The small molecule below binds the protein below.
Small molecule (SMILES): CSCC[C@H](NC(=O)[C@H](Cc1ccccc1)NC(=O)[C@H]1CCCN1C(=O)[C@@H](N)CCCN=C(N)N)C(=O)NCC(=O)N[C@@H](C=O)[C@@H](C)O

Binding-site contacts:
Ligand atom NH2 contacts residue THR602 of chain 41.O at 4.4 Å.
Ligand atom C contacts residue PRO48 of chain 41.O at 3.9 Å (hydrophobic).
Ligand atom CD2 contacts residue TYR38 of chain 41.N at 3.8 Å (hydrophobic).
Ligand atom CD2 contacts residue VAL56 of chain 41.O at 3.8 Å (hydrophobic).
Ligand atom CB contacts residue PRO48 of chain 41.O at 3.9 Å (hydrophobic).
Ligand atom CG contacts residue TYR38 of chain 41.N at 3.7 Å (hydrophobic).
Ligand atom CA contacts residue PRO48 of chain 41.O at 4.2 Å (hydrophobic).
Ligand atom CE2 contacts residue ASP55 of chain 41.O at 3.6 Å.
Ligand atom O contacts residue VAL50 of chain 41.O at 3.7 Å.
Ligand atom O contacts residue PRO48 of chain 41.O at 3.4 Å.
Ligand atom CB contacts residue ALA34 of chain 41.N at 4.3 Å (hydrophobic).
Ligand atom N contacts residue VAL50 of chain 41.O at 3.6 Å (h-bond).
Ligand atom CD2 contacts residue ASP55 of chain 41.O at 3.8 Å.
Ligand atom C contacts residue VAL50 of chain 41.O at 3.6 Å (hydrophobic).
Ligand atom O contacts residue ALA34 of chain 41.N at 4.1 Å.
Ligand atom OG1 contacts residue THR49 of chain 41.O at 4.2 Å.
Ligand atom CA contacts residue PRO52 of chain 41.O at 4.1 Å (hydrophobic).
Ligand atom CB contacts residue PRO52 of chain 41.O at 3.8 Å (hydrophobic).
Ligand atom OG1 contacts residue PRO48 of chain 41.O at 3.1 Å.
Ligand atom O contacts residue THR49 of chain 41.O at 4.2 Å.
Ligand atom CA contacts residue VAL50 of chain 41.O at 3.0 Å (hydrophobic).
Ligand atom NH1 contacts residue GLY27 of chain 41.N at 4.4 Å.
Ligand atom CZ contacts residue PHE31 of chain 41.N at 4.2 Å (hydrophobic).
Ligand atom N contacts residue PRO52 of chain 41.O at 4.0 Å.
Ligand atom CA contacts residue ALA51 of chain 41.O at 4.4 Å (hydrophobic).
Ligand atom NH1 contacts residue PHE31 of chain 41.N at 3.0 Å.
Ligand atom CZ contacts residue PHE31 of chain 41.N at 4.3 Å (hydrophobic).
Ligand atom CD1 contacts residue TYR38 of chain 41.N at 4.4 Å (hydrophobic).
Ligand atom CB contacts residue TYR38 of chain 41.N at 3.6 Å (hydrophobic).
Ligand atom O contacts residue PRO52 of chain 41.O at 4.0 Å.
Ligand atom NH1 contacts residue MET606 of chain 41.O at 4.0 Å.
Ligand atom CB contacts residue THR49 of chain 41.O at 4.0 Å.
Ligand atom CE2 contacts residue THR599 of chain 41.O at 4.2 Å.
Ligand atom CD2 contacts residue HIS54 of chain 41.O at 4.4 Å.
Ligand atom CD1 contacts residue ALA34 of chain 41.N at 4.3 Å (hydrophobic).
Ligand atom O contacts residue GLY17 of chain 41.O at 4.0 Å.
Ligand atom C contacts residue PRO52 of chain 41.O at 4.2 Å (hydrophobic).
Ligand atom CB contacts residue VAL56 of chain 41.O at 4.2 Å (hydrophobic).
Ligand atom NH2 contacts residue MET606 of chain 41.O at 4.2 Å.
Ligand atom N contacts residue VAL50 of chain 41.O at 4.2 Å.

Sequence of chain 41.O:
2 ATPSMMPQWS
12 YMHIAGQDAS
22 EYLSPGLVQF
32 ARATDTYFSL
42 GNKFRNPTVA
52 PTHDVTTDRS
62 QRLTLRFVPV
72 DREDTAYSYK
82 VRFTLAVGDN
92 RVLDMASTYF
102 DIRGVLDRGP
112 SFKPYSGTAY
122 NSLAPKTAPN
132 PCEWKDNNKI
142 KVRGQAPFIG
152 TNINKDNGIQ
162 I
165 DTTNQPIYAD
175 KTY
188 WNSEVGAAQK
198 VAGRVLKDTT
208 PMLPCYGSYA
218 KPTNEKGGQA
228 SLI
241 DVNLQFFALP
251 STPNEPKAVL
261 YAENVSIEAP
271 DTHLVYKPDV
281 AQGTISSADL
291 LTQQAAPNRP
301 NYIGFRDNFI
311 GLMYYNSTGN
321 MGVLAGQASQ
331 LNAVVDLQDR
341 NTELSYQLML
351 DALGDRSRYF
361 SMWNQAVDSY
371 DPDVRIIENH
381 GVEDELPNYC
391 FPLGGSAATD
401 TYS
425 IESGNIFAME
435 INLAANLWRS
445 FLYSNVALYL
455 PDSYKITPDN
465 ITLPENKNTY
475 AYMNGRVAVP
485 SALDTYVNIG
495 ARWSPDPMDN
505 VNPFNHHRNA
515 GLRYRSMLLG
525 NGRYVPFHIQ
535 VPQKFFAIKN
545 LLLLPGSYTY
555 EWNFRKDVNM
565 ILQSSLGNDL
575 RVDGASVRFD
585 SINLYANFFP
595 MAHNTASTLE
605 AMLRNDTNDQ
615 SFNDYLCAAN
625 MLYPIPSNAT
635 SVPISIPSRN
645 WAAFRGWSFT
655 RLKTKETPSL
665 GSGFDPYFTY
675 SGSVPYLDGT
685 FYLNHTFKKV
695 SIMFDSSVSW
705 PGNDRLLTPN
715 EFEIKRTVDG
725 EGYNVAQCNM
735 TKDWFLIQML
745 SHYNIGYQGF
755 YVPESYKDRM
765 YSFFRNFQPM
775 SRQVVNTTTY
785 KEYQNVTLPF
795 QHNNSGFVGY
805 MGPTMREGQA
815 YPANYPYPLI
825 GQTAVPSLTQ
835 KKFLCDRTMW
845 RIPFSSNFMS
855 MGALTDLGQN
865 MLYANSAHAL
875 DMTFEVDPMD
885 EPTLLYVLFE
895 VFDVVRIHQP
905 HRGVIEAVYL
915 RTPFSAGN

Sequence of chain 41.N:
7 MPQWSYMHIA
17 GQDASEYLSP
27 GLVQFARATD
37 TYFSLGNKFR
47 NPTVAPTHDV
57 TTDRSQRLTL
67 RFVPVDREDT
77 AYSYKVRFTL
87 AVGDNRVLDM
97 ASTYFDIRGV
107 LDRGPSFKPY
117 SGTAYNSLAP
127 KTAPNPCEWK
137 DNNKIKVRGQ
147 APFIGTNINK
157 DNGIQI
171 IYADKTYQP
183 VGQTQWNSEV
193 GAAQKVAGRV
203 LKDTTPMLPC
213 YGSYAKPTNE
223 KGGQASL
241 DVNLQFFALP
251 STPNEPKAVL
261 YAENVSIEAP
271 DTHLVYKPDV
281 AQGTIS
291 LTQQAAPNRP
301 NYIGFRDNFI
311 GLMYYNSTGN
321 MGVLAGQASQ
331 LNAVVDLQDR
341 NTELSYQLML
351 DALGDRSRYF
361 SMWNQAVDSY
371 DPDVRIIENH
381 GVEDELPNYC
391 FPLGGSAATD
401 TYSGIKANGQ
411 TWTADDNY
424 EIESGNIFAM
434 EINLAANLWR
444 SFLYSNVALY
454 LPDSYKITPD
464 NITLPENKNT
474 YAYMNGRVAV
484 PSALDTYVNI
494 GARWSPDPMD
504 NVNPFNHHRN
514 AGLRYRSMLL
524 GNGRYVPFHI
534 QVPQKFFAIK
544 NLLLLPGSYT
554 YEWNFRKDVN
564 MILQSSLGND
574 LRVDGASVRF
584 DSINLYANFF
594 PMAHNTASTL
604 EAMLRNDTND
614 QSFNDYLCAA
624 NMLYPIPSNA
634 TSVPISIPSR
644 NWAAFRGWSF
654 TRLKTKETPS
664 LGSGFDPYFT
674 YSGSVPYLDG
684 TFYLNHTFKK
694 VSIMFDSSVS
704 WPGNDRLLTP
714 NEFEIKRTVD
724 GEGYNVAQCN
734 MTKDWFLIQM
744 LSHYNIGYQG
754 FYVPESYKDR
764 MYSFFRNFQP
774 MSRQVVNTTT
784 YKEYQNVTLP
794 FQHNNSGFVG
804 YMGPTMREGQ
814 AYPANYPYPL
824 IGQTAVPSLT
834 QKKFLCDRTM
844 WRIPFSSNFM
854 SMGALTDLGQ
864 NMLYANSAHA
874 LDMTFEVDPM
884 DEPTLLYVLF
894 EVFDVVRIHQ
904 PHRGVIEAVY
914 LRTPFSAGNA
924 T

Sequence of chain 41.P:
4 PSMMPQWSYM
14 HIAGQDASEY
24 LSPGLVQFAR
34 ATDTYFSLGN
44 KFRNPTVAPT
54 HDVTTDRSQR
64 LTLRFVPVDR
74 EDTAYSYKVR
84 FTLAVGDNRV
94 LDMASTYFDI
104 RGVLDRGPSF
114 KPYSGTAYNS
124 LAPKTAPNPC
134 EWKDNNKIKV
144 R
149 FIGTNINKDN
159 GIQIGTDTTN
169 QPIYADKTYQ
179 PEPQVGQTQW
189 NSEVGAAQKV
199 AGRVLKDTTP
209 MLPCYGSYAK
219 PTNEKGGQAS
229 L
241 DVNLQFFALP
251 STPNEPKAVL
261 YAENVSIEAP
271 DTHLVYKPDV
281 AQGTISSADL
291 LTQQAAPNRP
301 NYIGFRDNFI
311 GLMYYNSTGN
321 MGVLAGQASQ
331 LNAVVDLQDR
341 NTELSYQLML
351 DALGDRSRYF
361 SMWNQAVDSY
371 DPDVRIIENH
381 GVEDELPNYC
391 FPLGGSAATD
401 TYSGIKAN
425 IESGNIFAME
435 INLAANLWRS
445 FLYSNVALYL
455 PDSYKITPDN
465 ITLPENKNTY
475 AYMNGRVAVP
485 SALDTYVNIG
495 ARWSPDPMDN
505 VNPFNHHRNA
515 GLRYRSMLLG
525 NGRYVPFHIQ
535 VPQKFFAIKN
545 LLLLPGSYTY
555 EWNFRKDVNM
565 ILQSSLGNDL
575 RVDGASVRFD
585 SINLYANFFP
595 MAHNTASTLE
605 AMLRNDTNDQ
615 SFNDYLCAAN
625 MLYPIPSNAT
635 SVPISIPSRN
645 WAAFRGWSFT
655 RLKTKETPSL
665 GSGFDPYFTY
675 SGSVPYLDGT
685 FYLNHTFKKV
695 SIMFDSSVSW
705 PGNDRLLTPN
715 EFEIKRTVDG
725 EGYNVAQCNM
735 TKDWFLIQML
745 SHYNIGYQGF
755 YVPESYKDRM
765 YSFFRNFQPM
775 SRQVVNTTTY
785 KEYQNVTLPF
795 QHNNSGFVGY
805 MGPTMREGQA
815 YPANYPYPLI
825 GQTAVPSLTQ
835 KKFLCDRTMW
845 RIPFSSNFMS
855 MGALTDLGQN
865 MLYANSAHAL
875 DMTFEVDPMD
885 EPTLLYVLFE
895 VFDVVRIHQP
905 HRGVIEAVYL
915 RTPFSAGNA